Sequence of chain 1.A:
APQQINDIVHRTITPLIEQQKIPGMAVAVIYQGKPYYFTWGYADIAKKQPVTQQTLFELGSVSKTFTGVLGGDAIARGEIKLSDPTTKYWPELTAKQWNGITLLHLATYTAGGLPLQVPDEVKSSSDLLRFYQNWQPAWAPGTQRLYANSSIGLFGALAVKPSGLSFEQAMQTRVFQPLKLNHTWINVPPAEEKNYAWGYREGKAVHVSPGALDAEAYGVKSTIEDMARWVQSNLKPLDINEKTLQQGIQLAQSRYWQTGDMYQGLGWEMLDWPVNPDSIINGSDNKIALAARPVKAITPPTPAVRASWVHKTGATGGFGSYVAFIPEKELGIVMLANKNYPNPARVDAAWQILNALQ

A small-molecule ligand and the protein it binds are described below.
Small molecule (SMILES): O=S(=O)(NCB(O)O)c1ccc(-c2nnn[nH]2)cc1Cl

Binding-site contacts:
Ligand atom O05 contacts residue LEU82 of chain 1.A at 4.5 Å.
Ligand atom O10 contacts residue PRO301 of chain 1.A at 4.0 Å.
Ligand atom C12 contacts residue SER254 of chain 1.A at 3.6 Å.
Ligand atom B03 contacts residue LEU251 of chain 1.A at 3.8 Å.
Ligand atom C13 contacts residue PRO303 of chain 1.A at 4.1 Å (hydrophobic).
Ligand atom C21 contacts residue LEU251 of chain 1.A at 4.1 Å (hydrophobic).
Ligand atom C06 contacts residue PRO301 of chain 1.A at 4.5 Å (hydrophobic).
Ligand atom C20 contacts residue LEU251 of chain 1.A at 3.9 Å (hydrophobic).
Ligand atom C12 contacts residue PRO303 of chain 1.A at 4.2 Å (hydrophobic).
Ligand atom N07 contacts residue PRO301 of chain 1.A at 4.2 Å.
Ligand atom C06 contacts residue TYR256 of chain 1.A at 3.4 Å (hydrophobic).
Ligand atom N19 contacts residue LEU251 of chain 1.A at 4.5 Å.
Ligand atom O04 contacts residue ILE75 of chain 1.A at 3.9 Å.
Ligand atom C15 contacts residue LEU251 of chain 1.A at 4.3 Å (hydrophobic).
Ligand atom O04 contacts residue LEU251 of chain 1.A at 4.1 Å.
Ligand atom N18 contacts residue GLN250 of chain 1.A at 3.7 Å.
Ligand atom C12 contacts residue LEU251 of chain 1.A at 4.0 Å (hydrophobic).
Ligand atom O10 contacts residue PRO300 of chain 1.A at 4.4 Å.
Ligand atom C13 contacts residue LEU251 of chain 1.A at 3.8 Å (hydrophobic).
Ligand atom C11 contacts residue LEU251 of chain 1.A at 4.1 Å (hydrophobic).
Ligand atom O09 contacts residue PRO301 of chain 1.A at 3.0 Å.
Ligand atom N18 contacts residue GLN247 of chain 1.A at 3.3 Å (h-bond).
Ligand atom S08 contacts residue PRO301 of chain 1.A at 4.2 Å.
Ligand atom C06 contacts residue LEU251 of chain 1.A at 3.9 Å (hydrophobic).
Ligand atom C14 contacts residue LEU251 of chain 1.A at 3.8 Å (hydrophobic).
Ligand atom O04 contacts residue LEU82 of chain 1.A at 3.0 Å.
Ligand atom C13 contacts residue SER254 of chain 1.A at 3.9 Å.
Ligand atom B03 contacts residue TYR256 of chain 1.A at 3.6 Å.
Ligand atom N19 contacts residue GLN247 of chain 1.A at 3.0 Å (h-bond).
Ligand atom C15 contacts residue GLN247 of chain 1.A at 4.2 Å.
Ligand atom N16 contacts residue GLN250 of chain 1.A at 3.9 Å.
Ligand atom B03 contacts residue LEU82 of chain 1.A at 4.1 Å.
Ligand atom O04 contacts residue TYR256 of chain 1.A at 2.8 Å (h-bond).
Ligand atom O09 contacts residue SER254 of chain 1.A at 4.3 Å.
Ligand atom N17 contacts residue GLN250 of chain 1.A at 3.2 Å (h-bond).